Binding-site contacts:
Ligand atom CL1 contacts residue VAL188 of chain 22.A at 3.7 Å.
Ligand atom C6B contacts residue TYR152 of chain 22.A at 3.9 Å (hydrophobic).
Ligand atom N3A contacts residue PRO174 of chain 22.A at 3.3 Å (h-bond).
Ligand atom C1C contacts residue TYR128 of chain 22.A at 3.3 Å (hydrophobic).
Ligand atom C3B contacts residue PHE186 of chain 22.A at 3.9 Å (hydrophobic).
Ligand atom N3A contacts residue ALA24 of chain 22.C at 3.8 Å.
Ligand atom C3B contacts residue MET224 of chain 22.A at 3.6 Å (hydrophobic).
Ligand atom C5A contacts residue VAL176 of chain 22.A at 3.5 Å (hydrophobic).
Ligand atom CL1 contacts residue TYR152 of chain 22.A at 3.9 Å.
Ligand atom C3 contacts residue LEU106 of chain 22.A at 3.8 Å (hydrophobic).
Ligand atom O1 contacts residue ILE104 of chain 22.A at 3.4 Å.
Ligand atom C2C contacts residue VAL191 of chain 22.A at 4.0 Å (hydrophobic).
Ligand atom O1 contacts residue MET221 of chain 22.A at 3.5 Å (h-bond).
Ligand atom C4B contacts residue TYR152 of chain 22.A at 3.6 Å (hydrophobic).
Ligand atom C2A contacts residue PHE186 of chain 22.A at 3.8 Å (hydrophobic).
Ligand atom C2B contacts residue TYR128 of chain 22.A at 3.9 Å (hydrophobic).
Ligand atom C5B contacts residue TYR152 of chain 22.A at 3.7 Å (hydrophobic).
Ligand atom CL2 contacts residue MET224 of chain 22.A at 3.4 Å.
Ligand atom C4A contacts residue PRO174 of chain 22.A at 3.0 Å (hydrophobic).
Ligand atom CL2 contacts residue TYR128 of chain 22.A at 3.2 Å.
Ligand atom N3A contacts residue TYR152 of chain 22.A at 4.0 Å.
Ligand atom CL2 contacts residue ILE104 of chain 22.A at 3.5 Å.
Ligand atom C4A contacts residue ALA150 of chain 22.A at 4.0 Å (hydrophobic).
Ligand atom C31 contacts residue LEU106 of chain 22.A at 4.0 Å (hydrophobic).
Ligand atom C3C contacts residue TYR152 of chain 22.A at 3.8 Å (hydrophobic).
Ligand atom C5 contacts residue TYR128 of chain 22.A at 3.8 Å (hydrophobic).
Ligand atom O1B contacts residue VAL188 of chain 22.A at 3.7 Å.
Ligand atom C1B contacts residue VAL188 of chain 22.A at 4.0 Å (hydrophobic).
Ligand atom O1A contacts residue PHE186 of chain 22.A at 3.4 Å.
Ligand atom C4 contacts residue LEU106 of chain 22.A at 3.9 Å (hydrophobic).
Ligand atom C4B contacts residue PHE186 of chain 22.A at 3.9 Å (hydrophobic).
Ligand atom C3C contacts residue ILE104 of chain 22.A at 3.7 Å (hydrophobic).
Ligand atom C5A contacts residue PHE186 of chain 22.A at 4.0 Å (hydrophobic).
Ligand atom CL1 contacts residue LEU25 of chain 22.C at 3.7 Å.
Ligand atom N2 contacts residue MET221 of chain 22.A at 3.5 Å (h-bond).
Ligand atom C2A contacts residue TYR152 of chain 22.A at 3.8 Å (hydrophobic).
Ligand atom C4A contacts residue SER175 of chain 22.A at 3.8 Å.
Ligand atom C2B contacts residue MET224 of chain 22.A at 4.0 Å (hydrophobic).
Ligand atom O1A contacts residue MET224 of chain 22.A at 3.5 Å (h-bond).
Ligand atom C5A contacts residue ALA150 of chain 22.A at 3.5 Å (hydrophobic).

Sequence of chain 22.C:
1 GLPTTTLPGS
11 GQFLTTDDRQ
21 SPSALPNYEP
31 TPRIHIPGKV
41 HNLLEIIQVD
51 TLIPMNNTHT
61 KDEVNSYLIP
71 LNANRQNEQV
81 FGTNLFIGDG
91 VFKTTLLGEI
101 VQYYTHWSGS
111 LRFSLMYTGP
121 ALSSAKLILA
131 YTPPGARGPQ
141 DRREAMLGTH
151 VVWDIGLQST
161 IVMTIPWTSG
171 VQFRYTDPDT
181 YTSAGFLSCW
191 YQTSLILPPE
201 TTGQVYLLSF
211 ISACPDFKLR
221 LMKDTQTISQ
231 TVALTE

Sequence of chain 22.A:
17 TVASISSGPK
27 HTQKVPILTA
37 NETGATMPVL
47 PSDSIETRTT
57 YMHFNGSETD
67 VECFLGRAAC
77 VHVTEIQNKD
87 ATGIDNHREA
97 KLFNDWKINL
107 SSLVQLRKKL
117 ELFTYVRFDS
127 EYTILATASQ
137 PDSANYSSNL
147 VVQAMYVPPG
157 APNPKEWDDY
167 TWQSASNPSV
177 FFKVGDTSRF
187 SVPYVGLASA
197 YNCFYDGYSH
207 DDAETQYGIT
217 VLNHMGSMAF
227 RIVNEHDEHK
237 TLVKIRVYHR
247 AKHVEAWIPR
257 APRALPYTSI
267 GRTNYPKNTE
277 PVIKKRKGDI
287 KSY

Sequence of chain 23.C:
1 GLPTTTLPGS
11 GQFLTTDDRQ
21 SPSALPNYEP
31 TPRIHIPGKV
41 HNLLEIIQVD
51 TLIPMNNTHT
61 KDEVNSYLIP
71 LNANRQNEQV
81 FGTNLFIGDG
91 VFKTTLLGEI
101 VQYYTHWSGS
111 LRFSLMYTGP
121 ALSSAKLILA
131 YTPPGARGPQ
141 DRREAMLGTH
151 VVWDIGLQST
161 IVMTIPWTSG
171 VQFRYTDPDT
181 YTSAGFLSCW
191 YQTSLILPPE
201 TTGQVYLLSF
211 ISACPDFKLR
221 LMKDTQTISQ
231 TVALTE

This small molecule binds to this protein.
Small molecule (SMILES): Cc1cc(CCCOc2c(Cl)cc(C3=NCCO3)cc2Cl)on1